Sequence of chain 26.F:
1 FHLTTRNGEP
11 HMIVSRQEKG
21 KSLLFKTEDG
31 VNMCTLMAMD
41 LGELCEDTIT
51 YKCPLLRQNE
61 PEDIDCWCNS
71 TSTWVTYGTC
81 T

Binding-site contacts:
Ligand atom C4 contacts residue VAL31 of chain 26.F at 3.8 Å (hydrophobic).
Ligand atom O4 contacts residue NAG1 of chain 26.DA at 3.0 Å.
Ligand atom C3 contacts residue VAL31 of chain 26.F at 3.0 Å (hydrophobic).
Ligand atom C5 contacts residue ASN69 of chain 26.F at 3.7 Å.
Ligand atom O4 contacts residue VAL31 of chain 26.F at 3.3 Å.
Ligand atom C8 contacts residue ARG57 of chain 26.F at 4.2 Å.
Ligand atom C1 contacts residue ASN69 of chain 26.F at 2.7 Å.
Ligand atom C8 contacts residue SER70 of chain 26.F at 3.7 Å.
Ligand atom C1 contacts residue VAL31 of chain 26.F at 4.3 Å (hydrophobic).
Ligand atom C6 contacts residue MET33 of chain 26.F at 3.5 Å (hydrophobic).
Ligand atom O5 contacts residue ASN69 of chain 26.F at 2.8 Å (h-bond).
Ligand atom C7 contacts residue ASN69 of chain 26.F at 3.8 Å.
Ligand atom C3 contacts residue NAG1 of chain 26.DA at 3.7 Å.
Ligand atom O1 contacts residue VAL31 of chain 26.F at 3.4 Å (h-bond).
Ligand atom O3 contacts residue NAG1 of chain 26.DA at 2.6 Å (h-bond).
Ligand atom O6 contacts residue NAG1 of chain 26.DA at 3.0 Å.
Ligand atom C4 contacts residue NAG1 of chain 26.DA at 3.2 Å.
Ligand atom O1 contacts residue SER70 of chain 26.F at 4.2 Å.
Ligand atom C8 contacts residue ASN69 of chain 26.F at 3.4 Å.
Ligand atom N2 contacts residue ASN69 of chain 26.F at 4.3 Å.
Ligand atom C2 contacts residue ASN69 of chain 26.F at 4.2 Å.
Ligand atom C5 contacts residue MET33 of chain 26.F at 3.7 Å (hydrophobic).
Ligand atom C5 contacts residue NAG1 of chain 26.DA at 4.3 Å.
Ligand atom C2 contacts residue VAL31 of chain 26.F at 4.0 Å (hydrophobic).
Ligand atom N2 contacts residue VAL31 of chain 26.F at 4.0 Å.
Ligand atom C6 contacts residue NAG1 of chain 26.DA at 4.3 Å.
Ligand atom O5 contacts residue MET33 of chain 26.F at 4.2 Å.
Ligand atom C7 contacts residue SER70 of chain 26.F at 4.4 Å.
Ligand atom O1 contacts residue ASN69 of chain 26.F at 2.1 Å (h-bond).
Ligand atom C5 contacts residue VAL31 of chain 26.F at 4.2 Å (hydrophobic).
Ligand atom O3 contacts residue VAL31 of chain 26.F at 3.6 Å.
Ligand atom C6 contacts residue ASN69 of chain 26.F at 4.4 Å.
Ligand atom O7 contacts residue ASN69 of chain 26.F at 3.8 Å.
Ligand atom O1 contacts residue MET33 of chain 26.F at 3.9 Å.
Ligand atom C6 contacts residue LEU24 of chain 26.F at 4.5 Å (hydrophobic).

The small molecule below binds the protein below.
Small molecule (SMILES): CC(=O)N[C@@H]1[C@@H](O)[C@H](O)[C@@H](CO)O[C@H]1O